A protein and the small-molecule ligand that binds it are described below.
Small molecule (SMILES): CC(=O)N[C@@H]1[C@@H](O)[C@H](O)[C@@H](CO)O[C@H]1O

Binding-site contacts:
Ligand atom O5 contacts residue ASN256 of chain 1.B at 2.2 Å (h-bond).
Ligand atom C7 contacts residue ASN256 of chain 1.B at 3.4 Å.
Ligand atom N2 contacts residue ASN254 of chain 1.B at 3.6 Å.
Ligand atom O7 contacts residue ASN256 of chain 1.B at 3.3 Å (h-bond).
Ligand atom C5 contacts residue ASN256 of chain 1.B at 3.5 Å.
Ligand atom O7 contacts residue GLU255 of chain 1.B at 3.5 Å (salt-bridge).
Ligand atom C1 contacts residue ASN256 of chain 1.B at 1.4 Å.
Ligand atom C3 contacts residue ASN256 of chain 1.B at 3.9 Å.
Ligand atom O7 contacts residue ASN254 of chain 1.B at 2.7 Å (h-bond).
Ligand atom C4 contacts residue ASN256 of chain 1.B at 4.2 Å.
Ligand atom C7 contacts residue ASN254 of chain 1.B at 3.5 Å.
Ligand atom C2 contacts residue ASN256 of chain 1.B at 2.6 Å.
Ligand atom N2 contacts residue ASN256 of chain 1.B at 3.1 Å (h-bond).
Ligand atom C7 contacts residue GLU255 of chain 1.B at 4.2 Å.
Ligand atom C8 contacts residue ASN256 of chain 1.B at 3.9 Å.
Ligand atom C8 contacts residue GLU255 of chain 1.B at 4.0 Å.

Sequence of chain 1.B:
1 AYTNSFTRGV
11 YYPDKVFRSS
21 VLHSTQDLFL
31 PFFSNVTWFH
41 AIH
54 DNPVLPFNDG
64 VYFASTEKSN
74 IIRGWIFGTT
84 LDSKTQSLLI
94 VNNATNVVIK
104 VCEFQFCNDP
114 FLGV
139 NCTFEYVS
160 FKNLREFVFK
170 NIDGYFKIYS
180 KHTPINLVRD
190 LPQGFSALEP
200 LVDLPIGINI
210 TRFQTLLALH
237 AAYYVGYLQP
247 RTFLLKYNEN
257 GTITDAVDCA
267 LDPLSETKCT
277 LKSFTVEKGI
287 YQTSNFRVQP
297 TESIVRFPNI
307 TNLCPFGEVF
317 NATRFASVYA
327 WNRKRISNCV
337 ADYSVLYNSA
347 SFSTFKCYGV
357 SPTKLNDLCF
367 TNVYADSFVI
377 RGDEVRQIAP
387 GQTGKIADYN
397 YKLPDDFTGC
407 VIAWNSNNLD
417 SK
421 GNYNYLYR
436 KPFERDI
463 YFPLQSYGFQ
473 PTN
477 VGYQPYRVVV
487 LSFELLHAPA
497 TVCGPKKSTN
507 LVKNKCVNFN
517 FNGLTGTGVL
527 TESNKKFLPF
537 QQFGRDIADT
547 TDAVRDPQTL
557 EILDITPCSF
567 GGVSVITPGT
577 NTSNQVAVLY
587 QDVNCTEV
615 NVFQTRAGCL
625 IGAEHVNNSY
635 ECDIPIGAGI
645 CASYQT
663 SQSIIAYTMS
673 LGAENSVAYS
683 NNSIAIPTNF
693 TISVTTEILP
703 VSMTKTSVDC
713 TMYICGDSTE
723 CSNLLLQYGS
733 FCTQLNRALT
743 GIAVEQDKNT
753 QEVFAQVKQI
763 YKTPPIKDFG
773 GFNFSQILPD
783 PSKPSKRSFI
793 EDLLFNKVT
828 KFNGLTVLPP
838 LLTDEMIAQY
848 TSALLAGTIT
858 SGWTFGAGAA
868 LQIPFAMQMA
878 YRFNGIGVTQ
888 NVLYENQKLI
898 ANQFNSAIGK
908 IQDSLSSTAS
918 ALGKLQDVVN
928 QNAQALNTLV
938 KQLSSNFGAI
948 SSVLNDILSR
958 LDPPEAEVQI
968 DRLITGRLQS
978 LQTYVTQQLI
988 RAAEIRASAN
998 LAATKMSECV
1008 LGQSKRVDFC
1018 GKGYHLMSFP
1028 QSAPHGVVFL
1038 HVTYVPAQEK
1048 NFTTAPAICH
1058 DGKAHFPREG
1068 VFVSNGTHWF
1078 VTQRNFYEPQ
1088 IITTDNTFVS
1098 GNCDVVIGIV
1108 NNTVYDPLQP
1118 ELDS